Sequence of chain 4.D:
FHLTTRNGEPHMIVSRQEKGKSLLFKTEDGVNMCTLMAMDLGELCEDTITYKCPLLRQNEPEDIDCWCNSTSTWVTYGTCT

A small-molecule ligand and the protein it binds are described below.
Small molecule (SMILES): OC[C@H]1O[C@@H](O)[C@@H](O)[C@@H](O)[C@@H]1O

Binding-site contacts:
Ligand atom O5 contacts residue NAG1 of chain 4.T at 2.5 Å (h-bond).
Ligand atom O2 contacts residue HIS2 of chain 4.D at 3.4 Å (h-bond).
Ligand atom O3 contacts residue BMA1 of chain 4.V at 1.1 Å.
Ligand atom C5 contacts residue NAG1 of chain 4.T at 3.8 Å.
Ligand atom C2 contacts residue HIS2 of chain 4.D at 4.5 Å.
Ligand atom C2 contacts residue NAG1 of chain 4.T at 2.9 Å.
Ligand atom C4 contacts residue BMA1 of chain 4.V at 3.6 Å.
Ligand atom C1 contacts residue NAG1 of chain 4.T at 1.7 Å.
Ligand atom O6 contacts residue NAG1 of chain 4.T at 4.5 Å.
Ligand atom O4 contacts residue BMA1 of chain 4.V at 4.0 Å.
Ligand atom C3 contacts residue BMA1 of chain 4.V at 2.5 Å.
Ligand atom C2 contacts residue BMA1 of chain 4.V at 3.2 Å.
Ligand atom O2 contacts residue BMA1 of chain 4.V at 3.0 Å (h-bond).
Ligand atom O2 contacts residue NAG1 of chain 4.T at 3.4 Å (h-bond).
Ligand atom C3 contacts residue NAG1 of chain 4.T at 4.1 Å.